Sequence of chain 1.B:
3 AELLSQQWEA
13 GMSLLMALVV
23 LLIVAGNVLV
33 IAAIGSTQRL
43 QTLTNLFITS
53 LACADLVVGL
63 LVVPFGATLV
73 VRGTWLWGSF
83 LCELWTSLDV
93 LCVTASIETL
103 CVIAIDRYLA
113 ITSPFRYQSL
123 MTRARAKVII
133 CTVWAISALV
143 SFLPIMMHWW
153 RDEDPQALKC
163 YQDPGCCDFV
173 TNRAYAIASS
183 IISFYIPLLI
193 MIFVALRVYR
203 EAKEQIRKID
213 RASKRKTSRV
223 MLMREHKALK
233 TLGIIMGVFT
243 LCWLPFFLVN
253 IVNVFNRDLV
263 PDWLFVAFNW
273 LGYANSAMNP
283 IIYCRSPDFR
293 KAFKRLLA

The protein below binds the small molecule below.
Small molecule (SMILES): CC(C)CCC[C@@H](C)[C@H]1CC[C@H]2[C@@H]3CC=C4C[C@@H](OC(=O)CCC(=O)O)CC[C@]4(C)[C@H]3CC[C@]12C

Sequence of chain 1.A:
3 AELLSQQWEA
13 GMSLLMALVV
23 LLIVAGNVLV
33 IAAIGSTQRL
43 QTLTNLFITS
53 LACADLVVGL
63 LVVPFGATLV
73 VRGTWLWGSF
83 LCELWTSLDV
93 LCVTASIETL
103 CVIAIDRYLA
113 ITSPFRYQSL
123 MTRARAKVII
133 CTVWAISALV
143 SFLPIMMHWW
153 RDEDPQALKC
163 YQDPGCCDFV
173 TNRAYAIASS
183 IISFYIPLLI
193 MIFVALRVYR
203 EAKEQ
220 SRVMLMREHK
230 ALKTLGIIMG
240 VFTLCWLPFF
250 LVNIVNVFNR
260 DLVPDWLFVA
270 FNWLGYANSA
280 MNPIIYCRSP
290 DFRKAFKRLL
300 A

Binding-site contacts:
Ligand atom OAW contacts residue 2CV1 of chain 1.G at 3.4 Å.
Ligand atom CAM contacts residue ARG127 of chain 1.B at 4.0 Å.
Ligand atom CAL contacts residue ARG175 of chain 1.A at 3.9 Å.
Ligand atom CAL contacts residue 2CV1 of chain 1.G at 3.6 Å.
Ligand atom CAA contacts residue ILE188 of chain 1.B at 3.8 Å (hydrophobic).
Ligand atom CBA contacts residue ILE184 of chain 1.B at 3.9 Å (hydrophobic).
Ligand atom CAZ contacts residue ILE179 of chain 1.A at 4.1 Å (hydrophobic).
Ligand atom CAN contacts residue GLU100 of chain 1.B at 4.0 Å.
Ligand atom OAF contacts residue 2CV1 of chain 1.E at 3.2 Å.
Ligand atom CAI contacts residue 2CV1 of chain 1.G at 3.9 Å.
Ligand atom CAR contacts residue THR134 of chain 1.B at 4.0 Å.
Ligand atom CAI contacts residue ILE179 of chain 1.A at 4.1 Å (hydrophobic).
Ligand atom CAX contacts residue 2CV1 of chain 1.E at 3.8 Å.
Ligand atom CAB contacts residue GLU100 of chain 1.B at 3.7 Å.
Ligand atom CAM contacts residue 2CV1 of chain 1.G at 4.0 Å.
Ligand atom OAG contacts residue VAL130 of chain 1.B at 3.4 Å.
Ligand atom CAJ contacts residue PRO189 of chain 1.B at 3.9 Å (hydrophobic).
Ligand atom CAM contacts residue VAL130 of chain 1.B at 3.8 Å (hydrophobic).
Ligand atom CAC contacts residue GLU100 of chain 1.B at 3.5 Å.
Ligand atom CAB contacts residue ILE138 of chain 1.B at 3.9 Å (hydrophobic).
Ligand atom CAD contacts residue ALA180 of chain 1.A at 3.7 Å (hydrophobic).
Ligand atom CAA contacts residue ILE184 of chain 1.B at 4.1 Å (hydrophobic).
Ligand atom CAT contacts residue THR134 of chain 1.B at 3.8 Å.
Ligand atom OAH contacts residue ARG127 of chain 1.B at 3.2 Å (salt-bridge).
Ligand atom OAF contacts residue ARG175 of chain 1.A at 3.9 Å.
Ligand atom CAQ contacts residue ILE183 of chain 1.A at 4.0 Å (hydrophobic).
Ligand atom CAX contacts residue ARG175 of chain 1.A at 4.0 Å.
Ligand atom OAG contacts residue ALA176 of chain 1.A at 3.1 Å.
Ligand atom CAR contacts residue ALA176 of chain 1.A at 4.0 Å (hydrophobic).
Ligand atom OAW contacts residue ILE131 of chain 1.B at 4.1 Å.
Ligand atom CAY contacts residue VAL130 of chain 1.B at 3.8 Å (hydrophobic).
Ligand atom CAD contacts residue ALA176 of chain 1.A at 4.1 Å (hydrophobic).
Ligand atom CAX contacts residue ARG127 of chain 1.B at 4.1 Å.
Ligand atom CAC contacts residue CYS103 of chain 1.B at 3.7 Å (hydrophobic).
Ligand atom CAB contacts residue ILE184 of chain 1.B at 4.0 Å (hydrophobic).
Ligand atom OAH contacts residue 2CV1 of chain 1.E at 3.6 Å.
Ligand atom CBC contacts residue ILE131 of chain 1.B at 3.8 Å (hydrophobic).
Ligand atom CAO contacts residue ILE192 of chain 1.B at 4.1 Å (hydrophobic).
Ligand atom CAV contacts residue ILE179 of chain 1.A at 4.0 Å (hydrophobic).
Ligand atom CBA contacts residue GLU100 of chain 1.B at 3.8 Å.